Binding-site contacts:
Ligand atom C4 contacts residue LEU185 of chain 1.A at 4.0 Å (hydrophobic).
Ligand atom C5 contacts residue ILE133 of chain 1.A at 4.0 Å (hydrophobic).
Ligand atom C2 contacts residue PHE96 of chain 1.A at 4.3 Å (hydrophobic).
Ligand atom C1 contacts residue MXN1 of chain 1.D at 0.4 Å.
Ligand atom C6 contacts residue LEU185 of chain 1.A at 3.6 Å (hydrophobic).
Ligand atom C3 contacts residue PHE96 of chain 1.A at 4.1 Å (hydrophobic).
Ligand atom C3 contacts residue VAL73 of chain 1.A at 4.2 Å (hydrophobic).
Ligand atom C2 contacts residue LEU185 of chain 1.A at 3.9 Å (hydrophobic).
Ligand atom C5 contacts residue LEU185 of chain 1.A at 3.8 Å (hydrophobic).
Ligand atom C6 contacts residue ILE133 of chain 1.A at 3.9 Å (hydrophobic).
Ligand atom O1' contacts residue TYR126 of chain 1.A at 3.0 Å (h-bond).
Ligand atom O1' contacts residue TYR142 of chain 1.A at 2.8 Å (h-bond).
Ligand atom C1 contacts residue PHE96 of chain 1.A at 4.3 Å (hydrophobic).
Ligand atom C4 contacts residue VAL77 of chain 1.A at 3.8 Å (hydrophobic).
Ligand atom C6 contacts residue PHE136 of chain 1.A at 4.0 Å (hydrophobic).
Ligand atom O1' contacts residue TYR186 of chain 1.A at 4.1 Å.
Ligand atom C3 contacts residue MXN1 of chain 1.D at 0.2 Å.
Ligand atom C1' contacts residue TYR126 of chain 1.A at 3.9 Å (hydrophobic).
Ligand atom O1' contacts residue PHE136 of chain 1.A at 3.9 Å.
Ligand atom C5 contacts residue PHE96 of chain 1.A at 3.8 Å (hydrophobic).
Ligand atom C1' contacts residue PHE136 of chain 1.A at 3.7 Å (hydrophobic).
Ligand atom C6 contacts residue MXN1 of chain 1.D at 0.2 Å.
Ligand atom C1 contacts residue PHE136 of chain 1.A at 4.5 Å (hydrophobic).
Ligand atom C1 contacts residue LEU185 of chain 1.A at 3.7 Å (hydrophobic).
Ligand atom C1' contacts residue LEU185 of chain 1.A at 4.4 Å (hydrophobic).
Ligand atom C1' contacts residue MXN1 of chain 1.D at 0.7 Å.
Ligand atom C3 contacts residue VAL69 of chain 1.A at 4.0 Å (hydrophobic).
Ligand atom C2 contacts residue MXN1 of chain 1.D at 0.3 Å.
Ligand atom C3 contacts residue LEU185 of chain 1.A at 4.0 Å (hydrophobic).
Ligand atom C2 contacts residue ARG94 of chain 1.A at 4.2 Å.
Ligand atom O1' contacts residue TRP163 of chain 1.A at 4.3 Å.
Ligand atom C4 contacts residue MXN1 of chain 1.D at 0.3 Å.
Ligand atom C4 contacts residue PHE96 of chain 1.A at 3.9 Å (hydrophobic).
Ligand atom O1' contacts residue MXN1 of chain 1.D at 0.5 Å (h-bond).
Ligand atom C5 contacts residue MXN1 of chain 1.D at 0.2 Å.
Ligand atom O1' contacts residue LEU185 of chain 1.A at 4.5 Å.
Ligand atom C1' contacts residue TYR142 of chain 1.A at 3.6 Å (hydrophobic).
Ligand atom C2 contacts residue TYR126 of chain 1.A at 4.2 Å (hydrophobic).
Ligand atom C6 contacts residue PHE96 of chain 1.A at 4.0 Å (hydrophobic).
Ligand atom C4 contacts residue VAL73 of chain 1.A at 4.4 Å (hydrophobic).

The protein below binds the small molecule below.
Small molecule (SMILES): O=Cc1ccccc1

Sequence of chain 1.A:
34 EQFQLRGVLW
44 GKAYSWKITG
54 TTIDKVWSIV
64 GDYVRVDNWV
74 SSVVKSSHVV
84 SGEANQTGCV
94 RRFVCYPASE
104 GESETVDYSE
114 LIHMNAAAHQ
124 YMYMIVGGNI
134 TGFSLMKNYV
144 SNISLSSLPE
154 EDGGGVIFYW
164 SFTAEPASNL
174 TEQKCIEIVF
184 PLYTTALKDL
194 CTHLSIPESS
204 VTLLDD